Binding-site contacts:
Ligand atom O1P contacts residue GLY42 of chain 1.A at 2.8 Å (h-bond).
Ligand atom O2P contacts residue LEU10 of chain 1.A at 3.5 Å (h-bond).
Ligand atom O1P contacts residue THR41 of chain 1.A at 3.5 Å (h-bond).
Ligand atom O6 contacts residue GLY42 of chain 1.A at 3.8 Å.
Ligand atom O1P contacts residue ASN189 of chain 1.A at 3.2 Å (h-bond).
Ligand atom P contacts residue THR41 of chain 1.A at 3.6 Å.
Ligand atom P contacts residue ASP11 of chain 1.A at 3.8 Å.
Ligand atom O4 contacts residue ASP11 of chain 1.A at 3.8 Å.
Ligand atom O6 contacts residue ASP155 of chain 1.A at 2.9 Å (salt-bridge).
Ligand atom O2P contacts residue ASP11 of chain 1.A at 3.4 Å (salt-bridge).
Ligand atom P contacts residue ASP9 of chain 1.A at 3.1 Å.
Ligand atom O2P contacts residue THR41 of chain 1.A at 2.7 Å (h-bond).
Ligand atom O3 contacts residue ASP153 of chain 1.A at 2.7 Å (salt-bridge).
Ligand atom C6 contacts residue ASP155 of chain 1.A at 3.1 Å.
Ligand atom O3P contacts residue ASP9 of chain 1.A at 2.5 Å (salt-bridge).
Ligand atom C6 contacts residue SER149 of chain 1.A at 3.5 Å.
Ligand atom C4 contacts residue ASP155 of chain 1.A at 3.4 Å.
Ligand atom O6 contacts residue ASP11 of chain 1.A at 3.3 Å.
Ligand atom O3 contacts residue LYS152 of chain 1.A at 3.4 Å (salt-bridge).
Ligand atom O6 contacts residue ASN189 of chain 1.A at 3.0 Å (h-bond).
Ligand atom C6 contacts residue ASN189 of chain 1.A at 3.3 Å.
Ligand atom O2P contacts residue ASP9 of chain 1.A at 3.1 Å (salt-bridge).
Ligand atom O1P contacts residue LYS163 of chain 1.A at 3.2 Å (salt-bridge).
Ligand atom O5 contacts residue GLY42 of chain 1.A at 3.7 Å.
Ligand atom O3P contacts residue ASP11 of chain 1.A at 3.7 Å.
Ligand atom O1P contacts residue ASP9 of chain 1.A at 3.4 Å (salt-bridge).
Ligand atom O6 contacts residue VAL67 of chain 1.A at 3.4 Å.
Ligand atom C2 contacts residue GLU111 of chain 1.A at 3.6 Å.
Ligand atom O4 contacts residue ASP153 of chain 1.A at 3.5 Å.
Ligand atom O2 contacts residue GLU111 of chain 1.A at 2.6 Å (salt-bridge).
Ligand atom O3 contacts residue GLU111 of chain 1.A at 3.4 Å (salt-bridge).
Ligand atom O3 contacts residue LYS116 of chain 1.A at 3.0 Å (salt-bridge).
Ligand atom O4 contacts residue GLN107 of chain 1.A at 3.0 Å (h-bond).
Ligand atom C6 contacts residue ASP11 of chain 1.A at 3.6 Å.
Ligand atom C5 contacts residue ASP153 of chain 1.A at 3.7 Å.
Ligand atom C3 contacts residue GLN107 of chain 1.A at 3.2 Å.
Ligand atom C2 contacts residue GLY42 of chain 1.A at 3.3 Å.
Ligand atom C4 contacts residue ASP153 of chain 1.A at 3.7 Å.
Ligand atom O3 contacts residue GLN107 of chain 1.A at 2.5 Å (h-bond).
Ligand atom O4 contacts residue ASP155 of chain 1.A at 2.6 Å (salt-bridge).

Sequence of chain 1.A:
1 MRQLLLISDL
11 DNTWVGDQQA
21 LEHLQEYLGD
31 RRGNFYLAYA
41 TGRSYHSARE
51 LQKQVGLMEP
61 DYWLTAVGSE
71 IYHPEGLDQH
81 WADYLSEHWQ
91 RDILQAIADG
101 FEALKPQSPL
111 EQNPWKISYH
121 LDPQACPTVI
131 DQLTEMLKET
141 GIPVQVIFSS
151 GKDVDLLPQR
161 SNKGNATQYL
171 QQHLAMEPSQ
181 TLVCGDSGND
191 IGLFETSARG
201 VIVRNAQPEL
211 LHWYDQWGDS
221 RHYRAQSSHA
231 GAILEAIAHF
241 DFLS

This protein binds this small molecule.
Small molecule (SMILES): O=P(O)(O)OC[C@H]1O[C@@](CO)(O[C@H]2O[C@H](CO)[C@@H](O)[C@H](O)[C@H]2O)[C@@H](O)[C@@H]1O